This protein binds this small molecule.
Small molecule (SMILES): OC[C@H]1O[C@H](O)[C@@H](O)[C@@H](O)[C@@H]1O

Binding-site contacts:
Ligand atom O6 contacts residue MAN6 of chain 1.DA at 2.4 Å (h-bond).
Ligand atom C6 contacts residue MAN6 of chain 1.DA at 3.3 Å.
Ligand atom O2 contacts residue BMA3 of chain 1.DA at 4.2 Å.
Ligand atom C1 contacts residue MAN6 of chain 1.DA at 3.4 Å.
Ligand atom C5 contacts residue MAN6 of chain 1.DA at 3.8 Å.
Ligand atom O5 contacts residue MAN6 of chain 1.DA at 3.2 Å (h-bond).